Sequence of chain 1.A:
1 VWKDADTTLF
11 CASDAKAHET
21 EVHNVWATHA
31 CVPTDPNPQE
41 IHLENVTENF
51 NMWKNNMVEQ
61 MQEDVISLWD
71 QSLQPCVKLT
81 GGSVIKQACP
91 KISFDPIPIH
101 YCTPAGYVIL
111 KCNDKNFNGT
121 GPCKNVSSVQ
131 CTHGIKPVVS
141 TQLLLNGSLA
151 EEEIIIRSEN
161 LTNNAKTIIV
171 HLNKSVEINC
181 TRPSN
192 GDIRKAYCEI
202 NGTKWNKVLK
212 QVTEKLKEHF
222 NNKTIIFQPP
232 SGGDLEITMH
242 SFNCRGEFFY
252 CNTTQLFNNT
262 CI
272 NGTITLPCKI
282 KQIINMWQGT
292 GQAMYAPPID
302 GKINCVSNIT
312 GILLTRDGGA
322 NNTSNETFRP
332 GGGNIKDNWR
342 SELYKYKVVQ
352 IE

The protein below binds the small molecule below.
Small molecule (SMILES): CC(=O)N[C@@H]1[C@@H](O)[C@H](O)[C@@H](CO)O[C@H]1O

Binding-site contacts:
Ligand atom C7 contacts residue ASN222 of chain 1.A at 3.8 Å.
Ligand atom C7 contacts residue ASN223 of chain 1.A at 3.0 Å.
Ligand atom N2 contacts residue ASN223 of chain 1.A at 2.6 Å (h-bond).
Ligand atom O3 contacts residue ASN223 of chain 1.A at 4.4 Å.
Ligand atom C3 contacts residue ASN223 of chain 1.A at 3.5 Å.
Ligand atom C8 contacts residue GLU219 of chain 1.A at 4.1 Å.
Ligand atom O7 contacts residue ASN222 of chain 1.A at 3.2 Å (h-bond).
Ligand atom C1 contacts residue ASN223 of chain 1.A at 1.4 Å.
Ligand atom C2 contacts residue ASN223 of chain 1.A at 2.1 Å.
Ligand atom C8 contacts residue ASN223 of chain 1.A at 4.4 Å.
Ligand atom C5 contacts residue ASN223 of chain 1.A at 3.6 Å.
Ligand atom C8 contacts residue ASN222 of chain 1.A at 3.6 Å.
Ligand atom O5 contacts residue ASN223 of chain 1.A at 2.3 Å (h-bond).
Ligand atom O7 contacts residue ASN223 of chain 1.A at 2.7 Å (h-bond).
Ligand atom C4 contacts residue ASN223 of chain 1.A at 4.0 Å.